Binding-site contacts:
Ligand atom C5 contacts residue ASN35 of chain 1.A at 3.6 Å.
Ligand atom O7 contacts residue ASN35 of chain 1.A at 3.9 Å.
Ligand atom C8 contacts residue ASN35 of chain 1.A at 3.8 Å.
Ligand atom C7 contacts residue GLN322 of chain 1.A at 4.5 Å.
Ligand atom C1 contacts residue GLN322 of chain 1.A at 3.5 Å.
Ligand atom C8 contacts residue GLN322 of chain 1.A at 4.0 Å.
Ligand atom C4 contacts residue ASN35 of chain 1.A at 3.8 Å.
Ligand atom O5 contacts residue ASN35 of chain 1.A at 2.4 Å (h-bond).
Ligand atom C7 contacts residue ASN35 of chain 1.A at 3.3 Å.
Ligand atom N2 contacts residue ASN35 of chain 1.A at 2.8 Å (h-bond).
Ligand atom C2 contacts residue GLN322 of chain 1.A at 4.3 Å.
Ligand atom O7 contacts residue ASN31 of chain 1.A at 3.0 Å (h-bond).
Ligand atom O3 contacts residue ASN35 of chain 1.A at 4.1 Å.
Ligand atom C8 contacts residue THR34 of chain 1.A at 3.8 Å.
Ligand atom N2 contacts residue GLN322 of chain 1.A at 3.9 Å.
Ligand atom O5 contacts residue THR37 of chain 1.A at 4.3 Å.
Ligand atom C7 contacts residue ASN31 of chain 1.A at 3.9 Å.
Ligand atom C2 contacts residue ASN35 of chain 1.A at 2.0 Å.
Ligand atom C1 contacts residue ASN35 of chain 1.A at 1.4 Å.
Ligand atom C2 contacts residue ASN40 of chain 1.A at 4.3 Å.
Ligand atom O7 contacts residue ASN40 of chain 1.A at 4.2 Å.
Ligand atom C3 contacts residue ASN35 of chain 1.A at 3.3 Å.
Ligand atom C8 contacts residue ASN31 of chain 1.A at 3.9 Å.

Sequence of chain 1.A:
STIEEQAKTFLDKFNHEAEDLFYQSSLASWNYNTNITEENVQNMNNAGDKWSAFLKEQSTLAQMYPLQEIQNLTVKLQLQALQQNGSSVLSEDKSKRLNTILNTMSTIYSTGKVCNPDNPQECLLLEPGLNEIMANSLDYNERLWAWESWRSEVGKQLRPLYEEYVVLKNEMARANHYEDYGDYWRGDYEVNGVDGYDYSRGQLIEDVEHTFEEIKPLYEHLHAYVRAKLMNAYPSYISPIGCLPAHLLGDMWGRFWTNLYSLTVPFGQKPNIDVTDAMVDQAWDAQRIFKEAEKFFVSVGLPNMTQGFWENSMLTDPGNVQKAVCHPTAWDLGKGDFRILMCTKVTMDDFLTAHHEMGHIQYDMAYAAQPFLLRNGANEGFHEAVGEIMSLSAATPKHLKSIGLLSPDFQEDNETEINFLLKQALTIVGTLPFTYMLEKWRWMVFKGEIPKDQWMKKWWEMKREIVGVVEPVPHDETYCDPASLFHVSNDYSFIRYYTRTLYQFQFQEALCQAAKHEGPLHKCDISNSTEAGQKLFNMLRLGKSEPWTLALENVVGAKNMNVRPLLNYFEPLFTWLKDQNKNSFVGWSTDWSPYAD

This small molecule binds to this protein.
Small molecule (SMILES): CC(=O)N[C@@H]1[C@@H](O)[C@H](O)[C@@H](CO)O[C@H]1O